Binding-site contacts:
Ligand atom C12 contacts residue ALA37 of chain 7.B at 3.7 Å (hydrophobic).
Ligand atom F21 contacts residue PRO8 of chain 7.B at 3.7 Å.
Ligand atom N16 contacts residue ASN106 of chain 7.B at 3.4 Å (h-bond).
Ligand atom F21 contacts residue GLY9 of chain 7.B at 3.4 Å.
Ligand atom N16 contacts residue MET74 of chain 7.B at 3.6 Å.
Ligand atom C6 contacts residue GLU134 of chain 2.B at 4.1 Å.
Ligand atom C15 contacts residue ASN106 of chain 7.B at 4.1 Å.
Ligand atom C3 contacts residue VAL135 of chain 2.B at 3.8 Å (hydrophobic).
Ligand atom O8 contacts residue MET74 of chain 7.B at 3.4 Å (h-bond).
Ligand atom C17 contacts residue LEU102 of chain 7.B at 3.6 Å (hydrophobic).
Ligand atom C2 contacts residue VAL135 of chain 2.B at 3.7 Å (hydrophobic).
Ligand atom C3 contacts residue GLU134 of chain 2.B at 3.6 Å.
Ligand atom C5 contacts residue GLU134 of chain 2.B at 3.9 Å.
Ligand atom C19 contacts residue SO41 of chain 7.K at 3.1 Å.
Ligand atom C7 contacts residue MET74 of chain 7.B at 3.6 Å (hydrophobic).
Ligand atom C1 contacts residue LEU131 of chain 2.B at 3.7 Å (hydrophobic).
Ligand atom F21 contacts residue ARG88 of chain 7.B at 3.3 Å.
Ligand atom C12 contacts residue PHE70 of chain 7.B at 3.7 Å (hydrophobic).
Ligand atom C1 contacts residue LEU102 of chain 7.B at 3.5 Å (hydrophobic).
Ligand atom O11 contacts residue LEU73 of chain 7.B at 3.2 Å.
Ligand atom C15 contacts residue LEU102 of chain 7.B at 3.8 Å (hydrophobic).
Ligand atom F20 contacts residue SO41 of chain 7.K at 2.5 Å.
Ligand atom C13 contacts residue SO41 of chain 7.I at 3.9 Å.
Ligand atom C4 contacts residue TYR98 of chain 7.B at 3.5 Å (hydrophobic).
Ligand atom C13 contacts residue GLU134 of chain 2.B at 4.1 Å.
Ligand atom C2 contacts residue LEU131 of chain 2.B at 3.6 Å (hydrophobic).
Ligand atom C4 contacts residue GLU134 of chain 2.B at 3.4 Å.
Ligand atom O11 contacts residue MET74 of chain 7.B at 3.0 Å (h-bond).
Ligand atom C2 contacts residue GLU134 of chain 2.B at 3.1 Å.
Ligand atom C1 contacts residue TYR98 of chain 7.B at 3.6 Å (hydrophobic).
Ligand atom C4 contacts residue LEU102 of chain 7.B at 3.5 Å (hydrophobic).
Ligand atom C5 contacts residue LEU102 of chain 7.B at 4.2 Å (hydrophobic).
Ligand atom C13 contacts residue HIS138 of chain 2.B at 3.4 Å.
Ligand atom N16 contacts residue LEU102 of chain 7.B at 3.6 Å.
Ligand atom C1 contacts residue GLU134 of chain 2.B at 3.2 Å.
Ligand atom C15 contacts residue MET74 of chain 7.B at 3.6 Å (hydrophobic).
Ligand atom C17 contacts residue MET74 of chain 7.B at 4.0 Å (hydrophobic).
Ligand atom F21 contacts residue SO41 of chain 7.K at 2.9 Å.
Ligand atom C2 contacts residue LEU102 of chain 7.B at 4.2 Å (hydrophobic).
Ligand atom C18 contacts residue LEU102 of chain 7.B at 3.9 Å (hydrophobic).

Sequence of chain 2.B:
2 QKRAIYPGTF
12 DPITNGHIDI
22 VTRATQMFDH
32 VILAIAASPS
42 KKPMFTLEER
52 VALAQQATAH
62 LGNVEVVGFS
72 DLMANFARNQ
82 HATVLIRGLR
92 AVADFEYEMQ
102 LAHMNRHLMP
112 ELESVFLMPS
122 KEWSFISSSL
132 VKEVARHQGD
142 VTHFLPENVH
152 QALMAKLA

Sequence of chain 7.B:
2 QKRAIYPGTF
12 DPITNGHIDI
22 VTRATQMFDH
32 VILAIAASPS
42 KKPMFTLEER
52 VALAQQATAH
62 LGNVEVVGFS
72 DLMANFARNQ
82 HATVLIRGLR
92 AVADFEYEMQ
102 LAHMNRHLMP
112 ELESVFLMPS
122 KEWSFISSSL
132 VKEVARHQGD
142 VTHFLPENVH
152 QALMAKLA

A small-molecule ligand and the protein it binds are described below.
Small molecule (SMILES): CC1(C)OC(=O)c2ccccc2[C@H]1n1cncc1C(F)F